Sequence of chain 1.A:
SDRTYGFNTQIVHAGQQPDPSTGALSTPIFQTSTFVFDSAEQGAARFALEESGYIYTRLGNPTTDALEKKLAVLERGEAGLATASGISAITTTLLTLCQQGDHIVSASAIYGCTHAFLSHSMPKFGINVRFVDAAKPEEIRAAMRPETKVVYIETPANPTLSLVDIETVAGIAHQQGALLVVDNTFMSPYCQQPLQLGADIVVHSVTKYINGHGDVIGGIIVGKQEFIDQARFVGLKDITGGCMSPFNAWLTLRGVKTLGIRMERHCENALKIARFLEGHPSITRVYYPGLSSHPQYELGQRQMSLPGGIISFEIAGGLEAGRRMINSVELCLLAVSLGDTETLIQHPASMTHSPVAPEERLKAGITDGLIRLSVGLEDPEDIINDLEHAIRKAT

Binding-site contacts:
Ligand atom O contacts residue HIS355 of chain 1.A at 4.4 Å.
Ligand atom CA contacts residue HIS355 of chain 1.A at 3.9 Å.
Ligand atom N contacts residue HIS355 of chain 1.A at 2.6 Å.
Ligand atom N contacts residue VAL358 of chain 1.A at 3.4 Å.
Ligand atom CA contacts residue VAL358 of chain 1.A at 4.3 Å (hydrophobic).
Ligand atom C contacts residue HIS355 of chain 1.A at 4.2 Å.
Ligand atom N contacts residue THR354 of chain 1.A at 4.2 Å.

The small molecule below binds the protein below.
Small molecule (SMILES): NCC(=O)O